The protein below binds the small molecule below.
Small molecule (SMILES): Cc1ccccc1O

Sequence of chain 1.B:
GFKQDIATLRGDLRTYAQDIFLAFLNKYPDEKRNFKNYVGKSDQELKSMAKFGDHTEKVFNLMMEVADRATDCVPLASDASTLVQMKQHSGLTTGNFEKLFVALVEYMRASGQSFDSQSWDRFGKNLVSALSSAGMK

Binding-site contacts:
Ligand atom C12 contacts residue THR56 of chain 1.B at 3.7 Å.
Ligand atom C13 contacts residue HEM1 of chain 1.M at 3.5 Å.
Ligand atom C14 contacts residue VAL59 of chain 1.B at 3.7 Å (hydrophobic).
Ligand atom C13 contacts residue PHE21 of chain 1.B at 4.1 Å (hydrophobic).
Ligand atom C9 contacts residue PHE35 of chain 1.B at 4.1 Å (hydrophobic).
Ligand atom C11 contacts residue PHE21 of chain 1.B at 2.7 Å (hydrophobic).
Ligand atom C15 contacts residue PHE35 of chain 1.B at 3.5 Å (hydrophobic).
Ligand atom C10 contacts residue PHE21 of chain 1.B at 2.2 Å (hydrophobic).
Ligand atom C12 contacts residue PHE21 of chain 1.B at 3.5 Å (hydrophobic).
Ligand atom C10 contacts residue VAL59 of chain 1.B at 4.1 Å (hydrophobic).
Ligand atom C15 contacts residue VAL59 of chain 1.B at 3.8 Å (hydrophobic).
Ligand atom OAB contacts residue THR56 of chain 1.B at 4.5 Å.
Ligand atom C14 contacts residue HEM1 of chain 1.M at 3.6 Å.
Ligand atom C13 contacts residue TYR38 of chain 1.B at 3.7 Å (hydrophobic).
Ligand atom C13 contacts residue HIS55 of chain 1.B at 3.9 Å.
Ligand atom OAB contacts residue TYR38 of chain 1.B at 2.8 Å (h-bond).
Ligand atom OAB contacts residue HIS55 of chain 1.B at 3.2 Å.
Ligand atom C13 contacts residue PHE35 of chain 1.B at 4.1 Å (hydrophobic).
Ligand atom C12 contacts residue PHE52 of chain 1.B at 4.3 Å (hydrophobic).
Ligand atom C14 contacts residue PHE21 of chain 1.B at 3.6 Å (hydrophobic).
Ligand atom C14 contacts residue PHE35 of chain 1.B at 3.6 Å (hydrophobic).
Ligand atom C15 contacts residue HEM1 of chain 1.M at 3.0 Å.
Ligand atom OAB contacts residue PHE35 of chain 1.B at 4.4 Å.
Ligand atom C12 contacts residue TYR38 of chain 1.B at 3.8 Å (hydrophobic).
Ligand atom C10 contacts residue THR56 of chain 1.B at 3.9 Å.
Ligand atom C12 contacts residue HIS55 of chain 1.B at 4.4 Å.
Ligand atom OAB contacts residue HEM1 of chain 1.M at 2.6 Å (h-bond).
Ligand atom C11 contacts residue THR56 of chain 1.B at 3.4 Å.
Ligand atom C9 contacts residue VAL59 of chain 1.B at 3.4 Å (hydrophobic).
Ligand atom C9 contacts residue PHE21 of chain 1.B at 2.7 Å (hydrophobic).
Ligand atom C13 contacts residue THR56 of chain 1.B at 4.2 Å.